Binding-site contacts:
Ligand atom C2A contacts residue PHE179 of chain 13.A at 3.6 Å (hydrophobic).
Ligand atom F1 contacts residue TYR144 of chain 13.A at 3.3 Å.
Ligand atom O1A contacts residue MET124 of chain 13.A at 3.2 Å.
Ligand atom CM2 contacts residue ILE122 of chain 13.A at 3.8 Å (hydrophobic).
Ligand atom CM6 contacts residue LEU181 of chain 13.A at 3.5 Å (hydrophobic).
Ligand atom F1 contacts residue ALA166 of chain 13.A at 3.6 Å.
Ligand atom F3 contacts residue PHE179 of chain 13.A at 3.0 Å.
Ligand atom C2B contacts residue ILE98 of chain 13.A at 3.7 Å (hydrophobic).
Ligand atom O1 contacts residue MET214 of chain 13.A at 3.5 Å (h-bond).
Ligand atom C6B contacts residue LEU181 of chain 13.A at 3.3 Å (hydrophobic).
Ligand atom C5B contacts residue ILE98 of chain 13.A at 3.5 Å (hydrophobic).
Ligand atom CM6 contacts residue LEU184 of chain 13.A at 3.4 Å (hydrophobic).
Ligand atom F1 contacts residue PHE179 of chain 13.A at 3.8 Å.
Ligand atom N3A contacts residue PHE179 of chain 13.A at 3.4 Å.
Ligand atom C3A contacts residue LEU217 of chain 13.A at 3.6 Å (hydrophobic).
Ligand atom N3A contacts residue TYR144 of chain 13.A at 3.5 Å.
Ligand atom C3A contacts residue PHE179 of chain 13.A at 3.1 Å (hydrophobic).
Ligand atom C4B contacts residue ILE98 of chain 13.A at 3.8 Å (hydrophobic).
Ligand atom O1B contacts residue ILE98 of chain 13.A at 3.3 Å.
Ligand atom C6B contacts residue ILE98 of chain 13.A at 3.7 Å (hydrophobic).
Ligand atom C4 contacts residue LEU100 of chain 13.A at 3.7 Å (hydrophobic).
Ligand atom CM2 contacts residue ILE77 of chain 13.A at 3.1 Å (hydrophobic).
Ligand atom C1B contacts residue ILE98 of chain 13.A at 3.4 Å (hydrophobic).
Ligand atom O1A contacts residue LEU217 of chain 13.A at 3.0 Å.
Ligand atom O1A contacts residue PHE179 of chain 13.A at 3.3 Å.
Ligand atom F2 contacts residue ALA166 of chain 13.A at 3.5 Å.
Ligand atom F2 contacts residue TYR144 of chain 13.A at 3.0 Å.
Ligand atom F2 contacts residue TYR142 of chain 13.A at 2.8 Å.
Ligand atom N2 contacts residue MET214 of chain 13.A at 3.8 Å.
Ligand atom C4 contacts residue TYR190 of chain 13.A at 3.6 Å (hydrophobic).
Ligand atom CM3 contacts residue ASN212 of chain 13.A at 3.5 Å.
Ligand atom F3 contacts residue TYR142 of chain 13.A at 3.8 Å.
Ligand atom CM4 contacts residue TYR144 of chain 13.A at 3.8 Å (hydrophobic).
Ligand atom N1A contacts residue LEU217 of chain 13.A at 3.3 Å.
Ligand atom N1A contacts residue PHE179 of chain 13.A at 3.6 Å.
Ligand atom F2 contacts residue MET143 of chain 13.A at 3.3 Å.
Ligand atom C5B contacts residue LEU181 of chain 13.A at 3.5 Å (hydrophobic).
Ligand atom N1A contacts residue MET124 of chain 13.A at 3.5 Å.
Ligand atom CM4 contacts residue PHE179 of chain 13.A at 3.5 Å (hydrophobic).
Ligand atom F3 contacts residue VAL168 of chain 13.A at 3.0 Å.

The protein below binds the small molecule below.
Small molecule (SMILES): Cc1cc(CCCOc2c(C)cc(-c3noc(C(F)(F)F)n3)cc2C)on1

Sequence of chain 13.A:
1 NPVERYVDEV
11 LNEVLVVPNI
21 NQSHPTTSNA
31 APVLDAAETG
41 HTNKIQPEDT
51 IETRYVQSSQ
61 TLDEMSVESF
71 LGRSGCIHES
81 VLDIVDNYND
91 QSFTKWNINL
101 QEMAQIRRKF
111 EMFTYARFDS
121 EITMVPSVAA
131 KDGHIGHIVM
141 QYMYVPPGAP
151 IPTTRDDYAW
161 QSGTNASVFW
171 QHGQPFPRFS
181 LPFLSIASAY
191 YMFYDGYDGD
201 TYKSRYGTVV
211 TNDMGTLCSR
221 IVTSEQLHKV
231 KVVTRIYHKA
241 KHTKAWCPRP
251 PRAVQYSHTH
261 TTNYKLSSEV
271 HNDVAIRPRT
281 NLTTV